This protein binds this small molecule.
Small molecule (SMILES): O=P(O)(O)OC[C@H]1O[C@@](CO)(OP(=O)(O)O)[C@@H](O)[C@@H]1O

Binding-site contacts:
Ligand atom O5P contacts residue THR27 of chain 2.A at 3.0 Å (h-bond).
Ligand atom O4 contacts residue MET30 of chain 2.A at 3.8 Å.
Ligand atom O6 contacts residue TYR113 of chain 2.A at 2.7 Å (h-bond).
Ligand atom C1 contacts residue VAL178 of chain 2.A at 3.6 Å (hydrophobic).
Ligand atom C4 contacts residue MET30 of chain 2.A at 3.5 Å (hydrophobic).
Ligand atom O1 contacts residue MET177 of chain 2.A at 3.6 Å.
Ligand atom C6 contacts residue ALA24 of chain 2.A at 3.8 Å (hydrophobic).
Ligand atom P2 contacts residue TYR113 of chain 2.A at 3.2 Å.
Ligand atom C3 contacts residue MET30 of chain 2.A at 3.8 Å (hydrophobic).
Ligand atom O3P contacts residue MET30 of chain 2.A at 3.7 Å.
Ligand atom O6P contacts residue TYR113 of chain 2.A at 2.8 Å (h-bond).
Ligand atom O3P contacts residue VAL17 of chain 2.A at 3.6 Å.
Ligand atom O4P contacts residue GLY28 of chain 2.A at 3.3 Å (h-bond).
Ligand atom O3 contacts residue MET30 of chain 2.A at 3.0 Å.
Ligand atom O3 contacts residue VAL160 of chain 2.A at 3.1 Å (h-bond).
Ligand atom O1 contacts residue VAL178 of chain 2.A at 3.2 Å.
Ligand atom O5P contacts residue LYS112 of chain 2.A at 2.7 Å (salt-bridge).
Ligand atom O2P contacts residue GLN20 of chain 2.A at 3.1 Å.
Ligand atom P1 contacts residue GLY21 of chain 2.A at 3.8 Å.
Ligand atom C6 contacts residue TYR113 of chain 2.A at 3.6 Å (hydrophobic).
Ligand atom C4 contacts residue TYR113 of chain 2.A at 3.2 Å (hydrophobic).
Ligand atom O4 contacts residue TYR113 of chain 2.A at 2.6 Å (h-bond).
Ligand atom P1 contacts residue MET177 of chain 2.A at 3.9 Å.
Ligand atom O5 contacts residue ALA24 of chain 2.A at 3.6 Å.
Ligand atom O1P contacts residue MET177 of chain 2.A at 2.9 Å (h-bond).
Ligand atom C5 contacts residue ALA24 of chain 2.A at 3.8 Å (hydrophobic).
Ligand atom O5P contacts residue GLY26 of chain 2.A at 3.7 Å.
Ligand atom O6P contacts residue MET30 of chain 2.A at 2.9 Å (h-bond).
Ligand atom O6P contacts residue LYS112 of chain 2.A at 3.9 Å.
Ligand atom O4 contacts residue ARG140 of chain 2.A at 2.8 Å (salt-bridge).
Ligand atom O2P contacts residue GLY21 of chain 2.A at 3.2 Å (h-bond).
Ligand atom O4P contacts residue THR27 of chain 2.A at 3.6 Å.
Ligand atom O3P contacts residue GLY21 of chain 2.A at 3.3 Å.
Ligand atom O2 contacts residue MET177 of chain 2.A at 3.6 Å.
Ligand atom C5 contacts residue TYR113 of chain 2.A at 3.9 Å (hydrophobic).
Ligand atom O6P contacts residue GLU29 of chain 2.A at 3.3 Å (salt-bridge).
Ligand atom O5P contacts residue TYR113 of chain 2.A at 3.9 Å.
Ligand atom O1P contacts residue VAL17 of chain 2.A at 3.8 Å.
Ligand atom O1P contacts residue GLN20 of chain 2.A at 3.5 Å.
Ligand atom O1 contacts residue VAL160 of chain 2.A at 3.5 Å (h-bond).

Sequence of chain 2.A:
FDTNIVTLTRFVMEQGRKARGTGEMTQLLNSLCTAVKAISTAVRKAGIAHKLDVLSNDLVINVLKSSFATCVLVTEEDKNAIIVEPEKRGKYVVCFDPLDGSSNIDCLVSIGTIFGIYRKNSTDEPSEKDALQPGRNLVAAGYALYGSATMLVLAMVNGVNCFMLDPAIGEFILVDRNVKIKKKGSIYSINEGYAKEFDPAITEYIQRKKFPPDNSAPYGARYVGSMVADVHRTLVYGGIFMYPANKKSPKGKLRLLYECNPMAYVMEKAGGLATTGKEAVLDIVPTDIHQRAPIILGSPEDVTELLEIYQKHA